A small-molecule ligand and the protein it binds are described below.
Small molecule (SMILES): O=P(O)(O)OC[C@@H](O)[C@@H](O)c1cnc[nH]1

Sequence of chain 2.A:
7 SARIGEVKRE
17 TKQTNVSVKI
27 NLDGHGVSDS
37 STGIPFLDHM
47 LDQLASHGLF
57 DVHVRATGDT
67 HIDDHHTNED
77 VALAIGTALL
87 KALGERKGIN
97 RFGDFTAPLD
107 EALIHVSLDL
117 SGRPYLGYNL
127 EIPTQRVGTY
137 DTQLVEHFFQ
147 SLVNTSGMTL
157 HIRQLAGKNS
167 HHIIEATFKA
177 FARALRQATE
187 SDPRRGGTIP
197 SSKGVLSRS

Binding-site contacts:
Ligand atom C5 contacts residue MN1 of chain 24.C at 3.0 Å.
Ligand atom C6 contacts residue HIS72 of chain 24.A at 3.7 Å.
Ligand atom C6 contacts residue GLU171 of chain 2.A at 3.8 Å.
Ligand atom O2 contacts residue GLU171 of chain 2.A at 2.5 Å (salt-bridge).
Ligand atom OP6 contacts residue ARG97 of chain 6.A at 2.8 Å (salt-bridge).
Ligand atom OP1 contacts residue GLU171 of chain 2.A at 3.2 Å (salt-bridge).
Ligand atom C1 contacts residue GLU171 of chain 2.A at 3.8 Å.
Ligand atom N1 contacts residue MN1 of chain 24.C at 2.2 Å.
Ligand atom P contacts residue ARG97 of chain 6.A at 3.6 Å.
Ligand atom OP6 contacts residue SER197 of chain 6.A at 2.7 Å (h-bond).
Ligand atom C5 contacts residue GLU75 of chain 24.A at 3.2 Å.
Ligand atom N1 contacts residue HIS71 of chain 24.A at 3.0 Å (h-bond).
Ligand atom OP1 contacts residue LYS175 of chain 2.A at 3.4 Å (salt-bridge).
Ligand atom C1 contacts residue SER198 of chain 6.A at 3.4 Å.
Ligand atom O2 contacts residue HIS45 of chain 2.A at 3.4 Å (h-bond).
Ligand atom C6 contacts residue MN1 of chain 24.C at 3.3 Å.
Ligand atom N1 contacts residue GLU75 of chain 24.A at 3.2 Å (salt-bridge).
Ligand atom P contacts residue SER197 of chain 6.A at 3.7 Å.
Ligand atom OP4 contacts residue ARG119 of chain 6.A at 3.1 Å (salt-bridge).
Ligand atom OP4 contacts residue LYS199 of chain 6.A at 2.7 Å (salt-bridge).
Ligand atom C6 contacts residue HIS71 of chain 24.A at 3.3 Å.
Ligand atom C6 contacts residue MN1 of chain 24.B at 3.0 Å.
Ligand atom OP4 contacts residue SER197 of chain 6.A at 3.8 Å.
Ligand atom OP5 contacts residue ARG97 of chain 6.A at 2.7 Å (salt-bridge).
Ligand atom OP5 contacts residue LYS175 of chain 2.A at 2.6 Å (salt-bridge).
Ligand atom N2 contacts residue GLU171 of chain 2.A at 3.2 Å (salt-bridge).
Ligand atom N2 contacts residue HIS72 of chain 24.A at 3.2 Å (h-bond).
Ligand atom P contacts residue LYS175 of chain 2.A at 3.6 Å.
Ligand atom C2 contacts residue GLU171 of chain 2.A at 3.5 Å.
Ligand atom O2 contacts residue HIS72 of chain 24.A at 3.5 Å (h-bond).
Ligand atom N2 contacts residue HIS167 of chain 2.A at 3.6 Å.
Ligand atom C2 contacts residue MN1 of chain 24.B at 3.4 Å.
Ligand atom C6 contacts residue HIS167 of chain 2.A at 3.4 Å.
Ligand atom C4 contacts residue MN1 of chain 24.B at 3.3 Å.
Ligand atom OP5 contacts residue ARG119 of chain 6.A at 3.0 Å (salt-bridge).
Ligand atom O3 contacts residue LYS199 of chain 6.A at 3.6 Å.
Ligand atom O2 contacts residue MN1 of chain 24.B at 2.3 Å.
Ligand atom N2 contacts residue MN1 of chain 24.B at 2.3 Å.
Ligand atom O3 contacts residue ARG119 of chain 6.A at 3.8 Å.
Ligand atom N1 contacts residue HIS168 of chain 2.A at 3.5 Å (h-bond).

Sequence of chain 6.A:
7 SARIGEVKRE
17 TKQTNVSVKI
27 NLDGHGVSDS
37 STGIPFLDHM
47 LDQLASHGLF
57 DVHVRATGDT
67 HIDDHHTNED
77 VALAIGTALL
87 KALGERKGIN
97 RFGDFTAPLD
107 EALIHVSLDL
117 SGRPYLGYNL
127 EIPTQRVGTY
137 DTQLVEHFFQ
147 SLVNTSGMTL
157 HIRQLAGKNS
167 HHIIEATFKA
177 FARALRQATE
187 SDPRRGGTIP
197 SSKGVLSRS

Sequence of chain 24.A:
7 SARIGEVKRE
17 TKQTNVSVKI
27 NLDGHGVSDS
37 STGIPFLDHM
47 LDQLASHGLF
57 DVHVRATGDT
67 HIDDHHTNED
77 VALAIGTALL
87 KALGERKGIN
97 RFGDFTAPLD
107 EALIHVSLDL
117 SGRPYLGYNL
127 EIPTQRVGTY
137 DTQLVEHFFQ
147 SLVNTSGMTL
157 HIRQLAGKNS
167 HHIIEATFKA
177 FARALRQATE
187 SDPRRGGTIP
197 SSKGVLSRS